Sequence of chain 1.B:
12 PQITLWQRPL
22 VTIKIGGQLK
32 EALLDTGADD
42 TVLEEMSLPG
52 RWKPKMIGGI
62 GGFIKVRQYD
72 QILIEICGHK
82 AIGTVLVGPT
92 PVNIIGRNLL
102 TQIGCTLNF

Sequence of chain 1.A:
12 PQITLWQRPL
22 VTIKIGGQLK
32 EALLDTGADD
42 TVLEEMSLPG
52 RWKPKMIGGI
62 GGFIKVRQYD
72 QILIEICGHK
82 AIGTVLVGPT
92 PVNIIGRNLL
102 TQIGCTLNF

A small-molecule ligand and the protein it binds are described below.
Small molecule (SMILES): O=C(N[C@H]1c2ccccc2C[C@H]1O)[C@H](OCc1cc(F)ccc1F)[C@H](O)[C@@H](O)[C@@H](OCc1cc(F)ccc1F)C(=O)N[C@H]1c2ccccc2C[C@H]1O

Binding-site contacts:
Ligand atom F52 contacts residue ILE61 of chain 1.A at 3.1 Å.
Ligand atom C18 contacts residue GLY38 of chain 1.B at 3.4 Å.
Ligand atom C12 contacts residue GLY38 of chain 1.A at 3.3 Å.
Ligand atom C29 contacts residue GLY59 of chain 1.A at 3.3 Å.
Ligand atom C23 contacts residue ILE95 of chain 1.A at 3.5 Å (hydrophobic).
Ligand atom C02 contacts residue GLY38 of chain 1.B at 3.3 Å.
Ligand atom C12 contacts residue LEU34 of chain 1.B at 3.5 Å (hydrophobic).
Ligand atom O36 contacts residue ASP40 of chain 1.A at 3.1 Å (salt-bridge).
Ligand atom O36 contacts residue GLY38 of chain 1.A at 3.4 Å (h-bond).
Ligand atom O25 contacts residue ASP36 of chain 1.A at 2.7 Å (salt-bridge).
Ligand atom O24 contacts residue ASP36 of chain 1.B at 2.8 Å (salt-bridge).
Ligand atom C13 contacts residue ASP36 of chain 1.B at 3.5 Å.
Ligand atom C34 contacts residue ASP41 of chain 1.A at 3.3 Å.
Ligand atom C44 contacts residue ASP41 of chain 1.B at 3.4 Å.
Ligand atom O46 contacts residue GLY38 of chain 1.B at 3.2 Å (h-bond).
Ligand atom O46 contacts residue ASP40 of chain 1.B at 3.0 Å (salt-bridge).
Ligand atom F51 contacts residue PRO92 of chain 1.A at 3.4 Å.
Ligand atom C02 contacts residue LEU34 of chain 1.A at 3.4 Å (hydrophobic).
Ligand atom C23 contacts residue ASP36 of chain 1.A at 3.3 Å.
Ligand atom O14 contacts residue ILE61 of chain 1.A at 3.1 Å.
Ligand atom C39 contacts residue GLY59 of chain 1.B at 3.5 Å.
Ligand atom F51 contacts residue ILE61 of chain 1.B at 3.4 Å.
Ligand atom C13 contacts residue ILE95 of chain 1.B at 3.4 Å (hydrophobic).
Ligand atom C44 contacts residue VAL43 of chain 1.B at 3.5 Å (hydrophobic).
Ligand atom C17 contacts residue ASP36 of chain 1.B at 3.4 Å.
Ligand atom F51 contacts residue GLY60 of chain 1.B at 3.5 Å.
Ligand atom O27 contacts residue GLY60 of chain 1.A at 3.1 Å.
Ligand atom F50 contacts residue ARG19 of chain 1.A at 2.6 Å.
Ligand atom C35 contacts residue GLY59 of chain 1.A at 3.5 Å.
Ligand atom O14 contacts residue ASP36 of chain 1.B at 3.5 Å (salt-bridge).
Ligand atom C42 contacts residue ALA39 of chain 1.B at 3.5 Å (hydrophobic).
Ligand atom C32 contacts residue ALA39 of chain 1.A at 3.5 Å (hydrophobic).
Ligand atom N28 contacts residue GLY38 of chain 1.A at 3.2 Å (h-bond).
Ligand atom C03 contacts residue ARG19 of chain 1.A at 3.5 Å.
Ligand atom F52 contacts residue GLY60 of chain 1.A at 3.5 Å.
Ligand atom N21 contacts residue GLY38 of chain 1.B at 3.0 Å (h-bond).
Ligand atom C04 contacts residue ARG19 of chain 1.A at 3.4 Å.
Ligand atom O24 contacts residue ASP36 of chain 1.A at 2.7 Å (salt-bridge).
Ligand atom O22 contacts residue ASP36 of chain 1.A at 3.4 Å (salt-bridge).
Ligand atom F49 contacts residue ARG19 of chain 1.B at 2.8 Å.